Binding-site contacts:
Ligand atom O2 contacts residue ASP626 of chain 3.J at 4.1 Å.
Ligand atom O2 contacts residue GLY627 of chain 3.J at 3.8 Å.
Ligand atom C4 contacts residue HIS630 of chain 2.J at 3.2 Å.
Ligand atom N3 contacts residue HIS628 of chain 3.J at 4.3 Å.
Ligand atom N3 contacts residue HIS630 of chain 2.J at 2.6 Å (h-bond).
Ligand atom N1 contacts residue HIS628 of chain 3.J at 2.5 Å (h-bond).
Ligand atom N4 contacts residue PHE629 of chain 2.J at 4.4 Å.
Ligand atom C6 contacts residue PHE629 of chain 3.J at 4.0 Å (hydrophobic).
Ligand atom C5 contacts residue HIS628 of chain 3.J at 4.2 Å.
Ligand atom N1 contacts residue PHE629 of chain 3.J at 4.1 Å.
Ligand atom O2 contacts residue HIS630 of chain 2.J at 3.5 Å.
Ligand atom N1 contacts residue TRP607 of chain 2.J at 4.5 Å.
Ligand atom C2 contacts residue HIS628 of chain 3.J at 3.3 Å.
Ligand atom N1 contacts residue HIS630 of chain 2.J at 4.2 Å.
Ligand atom O2 contacts residue HIS628 of chain 3.J at 3.5 Å (h-bond).
Ligand atom C5 contacts residue HIS630 of chain 2.J at 4.3 Å.
Ligand atom N4 contacts residue PRO631 of chain 2.J at 4.4 Å.
Ligand atom C2 contacts residue HIS630 of chain 2.J at 3.2 Å.
Ligand atom C5 contacts residue PHE629 of chain 2.J at 4.0 Å (hydrophobic).
Ligand atom C6 contacts residue HIS628 of chain 3.J at 3.1 Å.
Ligand atom N4 contacts residue HIS630 of chain 2.J at 3.0 Å.

Sequence of chain 2.J:
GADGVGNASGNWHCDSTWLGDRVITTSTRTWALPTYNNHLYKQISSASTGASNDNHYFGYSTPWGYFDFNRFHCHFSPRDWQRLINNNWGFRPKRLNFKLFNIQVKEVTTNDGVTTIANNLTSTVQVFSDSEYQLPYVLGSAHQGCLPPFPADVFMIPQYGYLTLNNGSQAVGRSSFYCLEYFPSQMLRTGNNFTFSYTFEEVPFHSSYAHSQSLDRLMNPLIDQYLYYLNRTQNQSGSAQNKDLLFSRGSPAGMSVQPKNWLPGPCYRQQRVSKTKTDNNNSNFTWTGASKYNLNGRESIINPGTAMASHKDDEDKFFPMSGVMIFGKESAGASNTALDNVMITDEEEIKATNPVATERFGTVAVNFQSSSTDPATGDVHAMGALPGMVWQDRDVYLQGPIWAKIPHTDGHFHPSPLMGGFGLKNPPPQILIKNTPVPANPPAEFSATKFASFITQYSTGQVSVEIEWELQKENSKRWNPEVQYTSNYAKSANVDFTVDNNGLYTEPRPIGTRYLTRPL

Sequence of chain 3.J:
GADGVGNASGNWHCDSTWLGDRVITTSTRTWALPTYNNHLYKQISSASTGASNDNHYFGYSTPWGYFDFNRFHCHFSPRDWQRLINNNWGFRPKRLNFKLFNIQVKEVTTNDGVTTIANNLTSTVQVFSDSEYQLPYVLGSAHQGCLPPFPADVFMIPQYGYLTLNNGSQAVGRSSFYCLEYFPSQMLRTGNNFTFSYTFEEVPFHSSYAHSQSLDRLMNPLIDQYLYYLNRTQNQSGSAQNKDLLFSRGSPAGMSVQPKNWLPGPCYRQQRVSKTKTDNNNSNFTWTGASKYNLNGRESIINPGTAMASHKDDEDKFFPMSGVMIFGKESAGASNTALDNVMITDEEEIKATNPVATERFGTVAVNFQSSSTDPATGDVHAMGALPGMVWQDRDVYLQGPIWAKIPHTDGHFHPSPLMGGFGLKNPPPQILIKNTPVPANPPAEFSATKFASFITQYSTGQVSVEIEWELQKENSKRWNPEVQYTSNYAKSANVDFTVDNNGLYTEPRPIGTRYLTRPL

This small molecule binds to this protein.
Small molecule (SMILES): Nc1ccnc(=O)[nH]1